Binding-site contacts:
Ligand atom C7 contacts residue ASN21 of chain 13.E at 4.0 Å.
Ligand atom C4 contacts residue ASN21 of chain 13.E at 3.8 Å.
Ligand atom C2 contacts residue ASN21 of chain 13.E at 2.5 Å.
Ligand atom C1 contacts residue ASN21 of chain 13.E at 1.4 Å.
Ligand atom C3 contacts residue ASN21 of chain 13.E at 3.7 Å.
Ligand atom N2 contacts residue ASN21 of chain 13.E at 3.3 Å (h-bond).
Ligand atom O5 contacts residue ASN21 of chain 13.E at 2.5 Å (h-bond).
Ligand atom C6 contacts residue ASN21 of chain 13.E at 3.3 Å.
Ligand atom O7 contacts residue ASN21 of chain 13.E at 4.0 Å.
Ligand atom C5 contacts residue ASN21 of chain 13.E at 3.3 Å.
Ligand atom O6 contacts residue ASN21 of chain 13.E at 4.3 Å.

A small-molecule ligand and the protein it binds are described below.
Small molecule (SMILES): CC(=O)N[C@@H]1[C@@H](O)[C@H](O)[C@@H](CO)O[C@H]1O

Sequence of chain 13.E:
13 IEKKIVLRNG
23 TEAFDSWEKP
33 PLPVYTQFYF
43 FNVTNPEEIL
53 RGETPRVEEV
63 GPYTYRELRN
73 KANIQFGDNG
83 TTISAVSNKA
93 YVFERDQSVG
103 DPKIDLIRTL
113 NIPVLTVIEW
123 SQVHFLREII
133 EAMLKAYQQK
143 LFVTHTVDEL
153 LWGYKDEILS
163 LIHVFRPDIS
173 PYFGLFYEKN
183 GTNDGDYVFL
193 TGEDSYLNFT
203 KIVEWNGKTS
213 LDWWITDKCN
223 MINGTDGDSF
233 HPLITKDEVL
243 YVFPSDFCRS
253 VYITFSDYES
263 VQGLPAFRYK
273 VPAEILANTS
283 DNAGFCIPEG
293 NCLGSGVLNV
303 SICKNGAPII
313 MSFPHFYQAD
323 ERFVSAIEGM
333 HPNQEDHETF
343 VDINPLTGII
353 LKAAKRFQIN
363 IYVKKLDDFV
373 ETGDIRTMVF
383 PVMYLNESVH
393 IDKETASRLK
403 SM